Binding-site contacts:
Ligand atom O7 contacts residue ASN229 of chain 1.C at 4.2 Å.
Ligand atom O6 contacts residue ASP232 of chain 1.C at 3.5 Å (salt-bridge).
Ligand atom O4 contacts residue ASN229 of chain 1.C at 4.3 Å.
Ligand atom O4 contacts residue THR227 of chain 1.C at 4.0 Å.
Ligand atom C5 contacts residue ASN177 of chain 1.C at 3.7 Å.
Ligand atom C7 contacts residue THR180 of chain 1.C at 3.7 Å.
Ligand atom C5 contacts residue THR227 of chain 1.C at 3.6 Å.
Ligand atom N2 contacts residue THR227 of chain 1.C at 4.0 Å.
Ligand atom C4 contacts residue ASN229 of chain 1.C at 4.4 Å.
Ligand atom C2 contacts residue SER228 of chain 1.C at 4.4 Å.
Ligand atom O5 contacts residue ASN177 of chain 1.C at 2.4 Å (h-bond).
Ligand atom C8 contacts residue THR180 of chain 1.C at 3.7 Å.
Ligand atom C4 contacts residue ASN177 of chain 1.C at 4.2 Å.
Ligand atom N2 contacts residue GLU211 of chain 1.C at 3.9 Å.
Ligand atom C8 contacts residue GLU211 of chain 1.C at 3.2 Å.
Ligand atom C7 contacts residue SER228 of chain 1.C at 4.2 Å.
Ligand atom C7 contacts residue THR227 of chain 1.C at 3.6 Å.
Ligand atom N2 contacts residue ASN177 of chain 1.C at 2.9 Å (h-bond).
Ligand atom O7 contacts residue SER228 of chain 1.C at 3.4 Å.
Ligand atom C7 contacts residue GLU211 of chain 1.C at 4.1 Å.
Ligand atom C5 contacts residue ASN229 of chain 1.C at 4.0 Å.
Ligand atom N2 contacts residue GLY210 of chain 1.C at 4.2 Å.
Ligand atom C2 contacts residue ASN177 of chain 1.C at 2.5 Å.
Ligand atom O5 contacts residue ASN229 of chain 1.C at 4.3 Å.
Ligand atom O6 contacts residue THR227 of chain 1.C at 2.8 Å (h-bond).
Ligand atom C8 contacts residue THR227 of chain 1.C at 3.6 Å.
Ligand atom O5 contacts residue THR227 of chain 1.C at 4.3 Å.
Ligand atom O7 contacts residue THR180 of chain 1.C at 3.8 Å.
Ligand atom C7 contacts residue ASN177 of chain 1.C at 3.9 Å.
Ligand atom O6 contacts residue ASN229 of chain 1.C at 4.2 Å.
Ligand atom C1 contacts residue ASN229 of chain 1.C at 4.0 Å.
Ligand atom O3 contacts residue ASP232 of chain 1.C at 4.0 Å.
Ligand atom O7 contacts residue ASN177 of chain 1.C at 4.4 Å.
Ligand atom C1 contacts residue ASN177 of chain 1.C at 1.4 Å.
Ligand atom C1 contacts residue GLY210 of chain 1.C at 4.1 Å.
Ligand atom N2 contacts residue THR180 of chain 1.C at 4.1 Å.
Ligand atom C6 contacts residue THR227 of chain 1.C at 3.2 Å.
Ligand atom C6 contacts residue ASP232 of chain 1.C at 4.3 Å.
Ligand atom C3 contacts residue ASN177 of chain 1.C at 3.8 Å.
Ligand atom O7 contacts residue THR227 of chain 1.C at 3.3 Å (h-bond).

Sequence of chain 1.C:
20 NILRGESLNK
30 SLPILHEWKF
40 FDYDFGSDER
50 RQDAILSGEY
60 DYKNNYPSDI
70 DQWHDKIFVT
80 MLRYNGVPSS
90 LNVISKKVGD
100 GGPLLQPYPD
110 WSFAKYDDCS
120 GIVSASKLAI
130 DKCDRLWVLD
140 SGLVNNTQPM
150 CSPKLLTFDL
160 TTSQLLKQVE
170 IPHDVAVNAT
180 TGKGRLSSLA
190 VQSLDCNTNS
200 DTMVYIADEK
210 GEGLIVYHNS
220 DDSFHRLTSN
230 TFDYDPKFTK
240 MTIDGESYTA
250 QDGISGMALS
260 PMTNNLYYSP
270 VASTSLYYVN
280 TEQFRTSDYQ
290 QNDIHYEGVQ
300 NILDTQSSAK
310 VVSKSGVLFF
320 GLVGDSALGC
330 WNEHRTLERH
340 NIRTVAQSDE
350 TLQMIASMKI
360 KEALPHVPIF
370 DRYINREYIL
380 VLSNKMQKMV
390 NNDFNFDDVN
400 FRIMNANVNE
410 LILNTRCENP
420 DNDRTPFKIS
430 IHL

The small molecule below binds the protein below.
Small molecule (SMILES): CC(=O)N[C@H]1[C@H](O[C@H]2[C@H](O)[C@@H](NC(C)=O)CO[C@@H]2CO)O[C@H](CO)[C@@H](O[C@@H]2O[C@H](CO)[C@@H](O)[C@H](O)[C@@H]2O)[C@@H]1O